A protein and the small-molecule ligand that binds it are described below.
Small molecule (SMILES): CC(=O)N[C@@H]1[C@@H](O)[C@H](O)[C@@H](CO)O[C@H]1O

Sequence of chain 1.K:
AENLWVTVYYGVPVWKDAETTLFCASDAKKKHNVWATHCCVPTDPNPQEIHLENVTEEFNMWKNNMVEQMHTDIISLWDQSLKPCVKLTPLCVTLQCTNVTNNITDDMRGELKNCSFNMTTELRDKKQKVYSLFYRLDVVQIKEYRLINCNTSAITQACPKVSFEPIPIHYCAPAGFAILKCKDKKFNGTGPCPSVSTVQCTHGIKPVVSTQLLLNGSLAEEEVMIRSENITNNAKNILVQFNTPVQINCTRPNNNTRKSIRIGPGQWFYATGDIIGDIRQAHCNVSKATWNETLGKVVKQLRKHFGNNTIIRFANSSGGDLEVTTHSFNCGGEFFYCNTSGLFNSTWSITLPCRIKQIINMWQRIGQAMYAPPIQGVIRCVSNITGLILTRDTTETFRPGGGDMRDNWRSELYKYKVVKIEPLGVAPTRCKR

Binding-site contacts:
Ligand atom C2 contacts residue THR206 of chain 1.K at 4.4 Å.
Ligand atom N2 contacts residue THR206 of chain 1.K at 4.4 Å.
Ligand atom O7 contacts residue GLY207 of chain 1.K at 4.1 Å.
Ligand atom C2 contacts residue ASN204 of chain 1.K at 2.3 Å.
Ligand atom C8 contacts residue THR206 of chain 1.K at 3.5 Å.
Ligand atom C5 contacts residue ASN204 of chain 1.K at 3.6 Å.
Ligand atom C6 contacts residue ILE247 of chain 1.K at 3.9 Å (hydrophobic).
Ligand atom O6 contacts residue NAG1 of chain 1.ZA at 3.7 Å.
Ligand atom C8 contacts residue ASN204 of chain 1.K at 4.1 Å.
Ligand atom C1 contacts residue ASN204 of chain 1.K at 1.4 Å.
Ligand atom O6 contacts residue ILE247 of chain 1.K at 3.5 Å.
Ligand atom O7 contacts residue THR206 of chain 1.K at 2.9 Å (h-bond).
Ligand atom C7 contacts residue THR206 of chain 1.K at 3.7 Å.
Ligand atom C8 contacts residue GLY207 of chain 1.K at 4.1 Å.
Ligand atom C3 contacts residue ASN204 of chain 1.K at 3.6 Å.
Ligand atom C4 contacts residue ASN204 of chain 1.K at 4.1 Å.
Ligand atom C7 contacts residue ASN204 of chain 1.K at 3.4 Å.
Ligand atom N2 contacts residue ASN204 of chain 1.K at 2.8 Å (h-bond).
Ligand atom O7 contacts residue ASN204 of chain 1.K at 3.6 Å.
Ligand atom O5 contacts residue ASN204 of chain 1.K at 2.4 Å (h-bond).